Binding-site contacts:
Ligand atom N2 contacts residue ASN82 of chain 1.B at 3.2 Å (h-bond).
Ligand atom C1 contacts residue ASN82 of chain 1.B at 1.5 Å.
Ligand atom C5 contacts residue ASN82 of chain 1.B at 3.6 Å.
Ligand atom O6 contacts residue ARG85 of chain 1.B at 4.5 Å.
Ligand atom O6 contacts residue ARG295 of chain 1.A at 4.3 Å.
Ligand atom C2 contacts residue ASN82 of chain 1.B at 2.5 Å.
Ligand atom C7 contacts residue ASN79 of chain 1.B at 3.3 Å.
Ligand atom N2 contacts residue GLU72 of chain 1.B at 4.1 Å.
Ligand atom N2 contacts residue ASN79 of chain 1.B at 4.2 Å.
Ligand atom O3 contacts residue GLU72 of chain 1.B at 4.2 Å.
Ligand atom C8 contacts residue GLU72 of chain 1.B at 3.8 Å.
Ligand atom C7 contacts residue GLU72 of chain 1.B at 4.3 Å.
Ligand atom O7 contacts residue ASN82 of chain 1.B at 4.3 Å.
Ligand atom O5 contacts residue ASN82 of chain 1.B at 2.3 Å (h-bond).
Ligand atom O7 contacts residue GLU108 of chain 1.C at 4.4 Å.
Ligand atom O7 contacts residue ASN79 of chain 1.B at 3.4 Å (h-bond).
Ligand atom C8 contacts residue LYS75 of chain 1.B at 3.5 Å.
Ligand atom C3 contacts residue ASN82 of chain 1.B at 3.9 Å.
Ligand atom C7 contacts residue ASN82 of chain 1.B at 4.0 Å.
Ligand atom C8 contacts residue ASN79 of chain 1.B at 3.0 Å.
Ligand atom C4 contacts residue ASN82 of chain 1.B at 4.2 Å.

A protein and the small-molecule ligand that binds it are described below.
Small molecule (SMILES): CC(=O)N[C@@H]1[C@@H](O)[C@H](O)[C@@H](CO)O[C@H]1O

Sequence of chain 1.A:
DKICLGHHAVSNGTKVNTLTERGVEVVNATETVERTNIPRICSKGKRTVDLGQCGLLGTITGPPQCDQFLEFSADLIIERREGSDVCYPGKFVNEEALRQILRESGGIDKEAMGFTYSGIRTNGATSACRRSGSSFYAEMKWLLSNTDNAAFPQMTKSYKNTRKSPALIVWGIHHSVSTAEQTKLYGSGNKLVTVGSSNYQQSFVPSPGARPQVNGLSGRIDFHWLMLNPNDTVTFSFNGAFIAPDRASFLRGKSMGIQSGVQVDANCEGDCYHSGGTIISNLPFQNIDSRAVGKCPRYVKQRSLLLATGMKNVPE

Sequence of chain 1.B:
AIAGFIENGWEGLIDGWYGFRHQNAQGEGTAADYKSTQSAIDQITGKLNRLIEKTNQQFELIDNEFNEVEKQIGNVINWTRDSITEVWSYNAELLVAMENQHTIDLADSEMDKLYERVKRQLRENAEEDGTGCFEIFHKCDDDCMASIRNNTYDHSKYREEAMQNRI

Sequence of chain 1.C:
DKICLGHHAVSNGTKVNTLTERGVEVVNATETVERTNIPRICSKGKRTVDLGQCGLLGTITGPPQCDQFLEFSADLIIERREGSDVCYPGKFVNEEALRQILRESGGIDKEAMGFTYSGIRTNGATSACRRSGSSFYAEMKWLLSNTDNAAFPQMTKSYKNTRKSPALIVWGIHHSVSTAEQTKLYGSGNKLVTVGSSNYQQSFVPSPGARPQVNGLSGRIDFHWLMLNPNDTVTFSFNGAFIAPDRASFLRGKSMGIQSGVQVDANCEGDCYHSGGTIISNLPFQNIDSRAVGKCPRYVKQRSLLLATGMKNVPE